Sequence of chain 1.C:
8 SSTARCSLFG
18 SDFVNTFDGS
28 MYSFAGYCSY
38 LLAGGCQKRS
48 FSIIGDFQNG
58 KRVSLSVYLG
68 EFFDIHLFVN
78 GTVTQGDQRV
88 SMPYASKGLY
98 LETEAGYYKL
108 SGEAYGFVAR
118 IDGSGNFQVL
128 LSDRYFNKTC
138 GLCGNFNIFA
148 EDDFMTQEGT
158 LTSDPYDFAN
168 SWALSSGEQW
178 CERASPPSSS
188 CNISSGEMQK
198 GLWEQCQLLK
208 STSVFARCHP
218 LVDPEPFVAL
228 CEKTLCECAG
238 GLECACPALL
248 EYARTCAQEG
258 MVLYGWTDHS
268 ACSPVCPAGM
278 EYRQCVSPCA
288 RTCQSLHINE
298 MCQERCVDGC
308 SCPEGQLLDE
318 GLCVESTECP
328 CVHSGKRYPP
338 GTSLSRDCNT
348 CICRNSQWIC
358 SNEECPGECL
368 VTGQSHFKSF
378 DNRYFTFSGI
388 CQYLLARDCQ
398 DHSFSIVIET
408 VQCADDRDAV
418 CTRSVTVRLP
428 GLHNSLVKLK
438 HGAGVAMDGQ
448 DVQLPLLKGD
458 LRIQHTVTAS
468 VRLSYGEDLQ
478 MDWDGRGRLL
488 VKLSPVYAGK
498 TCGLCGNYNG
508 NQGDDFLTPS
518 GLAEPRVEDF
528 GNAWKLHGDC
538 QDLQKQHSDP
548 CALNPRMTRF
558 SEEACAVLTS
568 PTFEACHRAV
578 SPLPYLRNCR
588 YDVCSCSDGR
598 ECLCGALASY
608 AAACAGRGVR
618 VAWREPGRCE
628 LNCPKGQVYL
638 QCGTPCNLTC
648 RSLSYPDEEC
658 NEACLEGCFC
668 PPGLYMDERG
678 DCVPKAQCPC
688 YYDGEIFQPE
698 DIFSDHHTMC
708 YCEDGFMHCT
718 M

Binding-site contacts:
Ligand atom C1 contacts residue ASN134 of chain 1.C at 1.7 Å.
Ligand atom C8 contacts residue ASN134 of chain 1.C at 4.0 Å.
Ligand atom C2 contacts residue ASN134 of chain 1.C at 2.9 Å.
Ligand atom C5 contacts residue ASN134 of chain 1.C at 3.8 Å.
Ligand atom C3 contacts residue ASN134 of chain 1.C at 4.2 Å.
Ligand atom N2 contacts residue ASN134 of chain 1.C at 3.4 Å (h-bond).
Ligand atom C7 contacts residue ASN144 of chain 1.C at 4.5 Å.
Ligand atom C7 contacts residue ASN134 of chain 1.C at 3.5 Å.
Ligand atom C8 contacts residue ASN144 of chain 1.C at 3.5 Å.
Ligand atom O5 contacts residue ASN134 of chain 1.C at 2.4 Å (h-bond).
Ligand atom C8 contacts residue ASN142 of chain 1.C at 3.7 Å.
Ligand atom O7 contacts residue ASN134 of chain 1.C at 3.6 Å (h-bond).
Ligand atom C8 contacts residue ASP149 of chain 1.C at 3.9 Å.
Ligand atom C4 contacts residue ASN134 of chain 1.C at 4.5 Å.
Ligand atom O7 contacts residue ASN144 of chain 1.C at 4.5 Å.

A small-molecule ligand and the protein it binds are described below.
Small molecule (SMILES): CC(=O)N[C@@H]1[C@@H](O)[C@H](O)[C@@H](CO)O[C@H]1O